The small molecule below binds the protein below.
Small molecule (SMILES): Nc1ccn([C@H]2C[C@H](O)[C@@H](COP(=O)(O)O)O2)c(=O)n1

Binding-site contacts:
Ligand atom C5 contacts residue ARG92 of chain 1.DA at 4.3 Å.
Ligand atom C3' contacts residue DA1 of chain 1.PD at 2.6 Å.
Ligand atom C2' contacts residue DA1 of chain 1.PD at 3.3 Å.
Ligand atom C2' contacts residue PRO204 of chain 1.DA at 4.4 Å (hydrophobic).
Ligand atom N1 contacts residue ARG92 of chain 1.DA at 4.0 Å.
Ligand atom C6 contacts residue PHE205 of chain 1.DA at 4.4 Å (hydrophobic).
Ligand atom C4' contacts residue PRO204 of chain 1.DA at 3.6 Å (hydrophobic).
Ligand atom C1' contacts residue VAL203 of chain 1.DA at 4.1 Å (hydrophobic).
Ligand atom C2 contacts residue ARG92 of chain 1.DA at 4.3 Å.
Ligand atom C1' contacts residue PRO204 of chain 1.DA at 3.7 Å (hydrophobic).
Ligand atom C5' contacts residue ASP202 of chain 1.DA at 4.0 Å.
Ligand atom C6 contacts residue ARG92 of chain 1.DA at 4.0 Å.
Ligand atom O5' contacts residue ASP202 of chain 1.DA at 4.4 Å.
Ligand atom C4 contacts residue ARG92 of chain 1.DA at 4.4 Å.
Ligand atom C4' contacts residue VAL203 of chain 1.DA at 4.2 Å (hydrophobic).
Ligand atom C5 contacts residue PHE205 of chain 1.DA at 4.2 Å (hydrophobic).
Ligand atom C4' contacts residue DA1 of chain 1.PD at 3.9 Å.
Ligand atom O4' contacts residue VAL203 of chain 1.DA at 3.6 Å.
Ligand atom O3' contacts residue DA1 of chain 1.PD at 1.6 Å.
Ligand atom C1' contacts residue ARG92 of chain 1.DA at 4.4 Å.
Ligand atom C5' contacts residue PRO204 of chain 1.DA at 4.3 Å (hydrophobic).
Ligand atom O4' contacts residue ARG92 of chain 1.DA at 4.2 Å.
Ligand atom O4' contacts residue PRO204 of chain 1.DA at 3.6 Å (h-bond).

Sequence of chain 1.DA:
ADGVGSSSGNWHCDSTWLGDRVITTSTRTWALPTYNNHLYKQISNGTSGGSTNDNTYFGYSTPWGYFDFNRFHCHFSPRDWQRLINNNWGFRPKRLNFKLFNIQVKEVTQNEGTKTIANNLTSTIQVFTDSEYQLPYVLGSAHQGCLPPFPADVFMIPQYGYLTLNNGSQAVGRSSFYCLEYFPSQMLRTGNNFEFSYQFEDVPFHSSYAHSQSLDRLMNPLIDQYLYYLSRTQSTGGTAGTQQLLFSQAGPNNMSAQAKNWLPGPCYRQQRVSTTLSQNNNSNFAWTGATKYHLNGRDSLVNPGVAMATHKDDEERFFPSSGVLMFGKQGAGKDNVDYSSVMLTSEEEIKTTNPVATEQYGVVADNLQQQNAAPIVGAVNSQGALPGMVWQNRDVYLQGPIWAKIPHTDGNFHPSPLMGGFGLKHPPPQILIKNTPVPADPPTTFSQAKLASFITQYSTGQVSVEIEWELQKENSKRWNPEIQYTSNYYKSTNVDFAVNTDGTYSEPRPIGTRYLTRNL